A protein and the small-molecule ligand that binds it are described below.
Small molecule (SMILES): COc1ccc(CN(Cc2nc3ccccc3c(=O)[nH]2)C(=O)Nc2ccccc2)cc1

Sequence of chain 1.D:
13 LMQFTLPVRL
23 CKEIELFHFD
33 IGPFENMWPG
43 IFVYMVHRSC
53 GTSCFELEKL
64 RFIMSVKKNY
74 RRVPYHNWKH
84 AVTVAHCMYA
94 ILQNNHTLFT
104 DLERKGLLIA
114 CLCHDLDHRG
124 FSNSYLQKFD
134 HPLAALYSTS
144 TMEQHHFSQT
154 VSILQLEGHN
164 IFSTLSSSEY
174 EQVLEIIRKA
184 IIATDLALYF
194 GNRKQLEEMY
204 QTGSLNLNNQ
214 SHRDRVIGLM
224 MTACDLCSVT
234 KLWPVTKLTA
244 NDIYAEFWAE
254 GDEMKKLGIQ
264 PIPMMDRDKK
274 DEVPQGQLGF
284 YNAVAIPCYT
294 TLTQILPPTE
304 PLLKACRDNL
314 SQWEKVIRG

Binding-site contacts:
Ligand atom C13 contacts residue PHE250 of chain 1.D at 3.1 Å (hydrophobic).
Ligand atom C21 contacts residue PHE283 of chain 1.D at 3.4 Å (hydrophobic).
Ligand atom C19 contacts residue TYR247 of chain 1.D at 3.5 Å (hydrophobic).
Ligand atom C3 contacts residue GLY279 of chain 1.D at 3.3 Å.
Ligand atom N2 contacts residue GLY279 of chain 1.D at 3.0 Å.
Ligand atom O12 contacts residue PHE283 of chain 1.D at 3.4 Å.
Ligand atom C27 contacts residue GLU275 of chain 1.D at 3.5 Å.
Ligand atom N9 contacts residue MET267 of chain 1.D at 3.4 Å.
Ligand atom C26 contacts residue VAL232 of chain 1.D at 3.4 Å (hydrophobic).
Ligand atom C19 contacts residue PHE250 of chain 1.D at 3.2 Å (hydrophobic).
Ligand atom C26 contacts residue SER231 of chain 1.D at 3.4 Å.
Ligand atom C29 contacts residue GLY282 of chain 1.D at 3.5 Å.
Ligand atom C16 contacts residue GLN280 of chain 1.D at 3.2 Å.
Ligand atom O23 contacts residue ILE246 of chain 1.D at 3.4 Å.
Ligand atom C18 contacts residue PHE283 of chain 1.D at 3.4 Å (hydrophobic).
Ligand atom N4 contacts residue TYR247 of chain 1.D at 2.5 Å (h-bond).
Ligand atom C21 contacts residue GLN280 of chain 1.D at 3.5 Å.
Ligand atom C10 contacts residue TYR247 of chain 1.D at 3.2 Å (hydrophobic).
Ligand atom C31 contacts residue ALA286 of chain 1.D at 3.5 Å (hydrophobic).
Ligand atom C22 contacts residue MET267 of chain 1.D at 3.5 Å (hydrophobic).
Ligand atom C14 contacts residue PHE250 of chain 1.D at 3.3 Å (hydrophobic).
Ligand atom C8 contacts residue MET267 of chain 1.D at 3.3 Å (hydrophobic).
Ligand atom C28 contacts residue LYS272 of chain 1.D at 3.5 Å.
Ligand atom C24 contacts residue GLY282 of chain 1.D at 3.4 Å.
Ligand atom C10 contacts residue GLY279 of chain 1.D at 3.4 Å.
Ligand atom C19 contacts residue GLN280 of chain 1.D at 3.3 Å.
Ligand atom N7 contacts residue MET267 of chain 1.D at 3.3 Å.
Ligand atom C3 contacts residue TYR247 of chain 1.D at 3.3 Å (hydrophobic).
Ligand atom C1 contacts residue GLY279 of chain 1.D at 3.3 Å.
Ligand atom O12 contacts residue MET267 of chain 1.D at 3.1 Å.
Ligand atom C17 contacts residue MET267 of chain 1.D at 3.5 Å (hydrophobic).
Ligand atom C20 contacts residue GLN280 of chain 1.D at 3.1 Å.
Ligand atom C20 contacts residue ILE246 of chain 1.D at 3.4 Å (hydrophobic).
Ligand atom N9 contacts residue PHE283 of chain 1.D at 3.4 Å.
Ligand atom C27 contacts residue PRO266 of chain 1.D at 3.5 Å (hydrophobic).
Ligand atom C26 contacts residue ILE246 of chain 1.D at 3.5 Å (hydrophobic).
Ligand atom C24 contacts residue PHE283 of chain 1.D at 3.4 Å (hydrophobic).
Ligand atom C5 contacts residue MET267 of chain 1.D at 3.0 Å (hydrophobic).
Ligand atom C6 contacts residue MET267 of chain 1.D at 3.4 Å (hydrophobic).
Ligand atom C13 contacts residue MET267 of chain 1.D at 3.3 Å (hydrophobic).